Binding-site contacts:
Ligand atom O5 contacts residue SER156 of chain 39.A at 3.9 Å.
Ligand atom C5 contacts residue ASN154 of chain 39.A at 3.6 Å.
Ligand atom C1 contacts residue ASN154 of chain 39.A at 1.4 Å.
Ligand atom C5 contacts residue SER156 of chain 39.A at 3.9 Å.
Ligand atom O7 contacts residue ASN154 of chain 39.A at 3.6 Å.
Ligand atom O5 contacts residue ASN154 of chain 39.A at 2.4 Å (h-bond).
Ligand atom C8 contacts residue ASN154 of chain 39.A at 3.9 Å.
Ligand atom C3 contacts residue ASN154 of chain 39.A at 3.9 Å.
Ligand atom C4 contacts residue ASN154 of chain 39.A at 4.2 Å.
Ligand atom C7 contacts residue ASN154 of chain 39.A at 3.4 Å.
Ligand atom N2 contacts residue ASN154 of chain 39.A at 3.0 Å (h-bond).
Ligand atom C2 contacts residue ASN154 of chain 39.A at 2.5 Å.
Ligand atom N2 contacts residue SER156 of chain 39.A at 4.2 Å.
Ligand atom C1 contacts residue SER156 of chain 39.A at 3.3 Å.
Ligand atom C2 contacts residue SER156 of chain 39.A at 4.3 Å.

Sequence of chain 39.A:
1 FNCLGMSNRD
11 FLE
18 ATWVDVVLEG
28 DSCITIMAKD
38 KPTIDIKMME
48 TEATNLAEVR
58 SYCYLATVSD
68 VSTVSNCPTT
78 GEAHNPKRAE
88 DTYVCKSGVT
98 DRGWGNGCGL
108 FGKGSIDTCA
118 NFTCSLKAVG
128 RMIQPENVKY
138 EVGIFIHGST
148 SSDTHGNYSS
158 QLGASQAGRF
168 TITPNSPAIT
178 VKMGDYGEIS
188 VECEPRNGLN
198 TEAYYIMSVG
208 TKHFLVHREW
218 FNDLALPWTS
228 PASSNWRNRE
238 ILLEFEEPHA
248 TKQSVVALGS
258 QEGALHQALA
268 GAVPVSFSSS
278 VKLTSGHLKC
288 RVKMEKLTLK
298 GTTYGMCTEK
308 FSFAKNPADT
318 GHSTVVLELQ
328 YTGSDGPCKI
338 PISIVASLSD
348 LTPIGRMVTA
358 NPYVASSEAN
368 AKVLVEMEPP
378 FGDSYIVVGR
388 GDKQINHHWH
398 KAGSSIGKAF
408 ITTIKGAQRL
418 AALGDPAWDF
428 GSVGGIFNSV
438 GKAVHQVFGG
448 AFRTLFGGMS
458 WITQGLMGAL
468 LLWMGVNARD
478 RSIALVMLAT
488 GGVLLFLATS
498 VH

This small molecule binds to this protein.
Small molecule (SMILES): CC(=O)N[C@@H]1[C@@H](O)[C@H](O)[C@@H](CO)O[C@H]1O